Sequence of chain 2.B:
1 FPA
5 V

Sequence of chain 2.A:
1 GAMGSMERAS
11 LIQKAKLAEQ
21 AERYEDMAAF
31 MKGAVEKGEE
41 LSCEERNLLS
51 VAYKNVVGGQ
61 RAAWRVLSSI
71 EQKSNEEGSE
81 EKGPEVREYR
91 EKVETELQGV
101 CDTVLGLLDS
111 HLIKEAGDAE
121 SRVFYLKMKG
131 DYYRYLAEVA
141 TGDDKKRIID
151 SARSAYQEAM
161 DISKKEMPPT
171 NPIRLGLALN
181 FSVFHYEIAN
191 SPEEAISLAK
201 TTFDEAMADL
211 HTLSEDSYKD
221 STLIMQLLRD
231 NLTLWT

This protein binds this small molecule.
Small molecule (SMILES): O=C(CCl)NCC1CCN(C(=O)C2(Oc3ccc(Cl)cc3)CCOCC2)CC1

Binding-site contacts:
Ligand atom C2 contacts residue ASN47 of chain 2.A at 3.1 Å.
Ligand atom C13 contacts residue VAL5 of chain 2.B at 3.9 Å (hydrophobic).
Ligand atom C10 contacts residue ILE224 of chain 2.A at 4.1 Å (hydrophobic).
Ligand atom C2 contacts residue CYS43 of chain 2.A at 1.8 Å (hydrophobic).
Ligand atom C1 contacts residue ILE173 of chain 2.A at 3.8 Å (hydrophobic).
Ligand atom C10 contacts residue VAL5 of chain 2.B at 3.9 Å (hydrophobic).
Ligand atom C9 contacts residue VAL5 of chain 2.B at 4.2 Å (hydrophobic).
Ligand atom C3 contacts residue ILE173 of chain 2.A at 3.9 Å (hydrophobic).
Ligand atom C2 contacts residue ARG46 of chain 2.A at 3.8 Å.
Ligand atom C5 contacts residue PRO172 of chain 2.A at 3.9 Å (hydrophobic).
Ligand atom C19 contacts residue ASN47 of chain 2.A at 3.4 Å.
Ligand atom O1 contacts residue CYS43 of chain 2.A at 3.3 Å (h-bond).
Ligand atom O2 contacts residue ILE224 of chain 2.A at 4.2 Å.
Ligand atom C12 contacts residue LYS127 of chain 2.A at 4.3 Å.
Ligand atom C11 contacts residue GLY176 of chain 2.A at 4.3 Å.
Ligand atom C3 contacts residue ASN47 of chain 2.A at 3.6 Å.
Ligand atom C6 contacts residue PRO172 of chain 2.A at 3.3 Å (hydrophobic).
Ligand atom CL2 contacts residue LYS127 of chain 2.A at 3.3 Å.
Ligand atom C14 contacts residue VAL5 of chain 2.B at 3.7 Å (hydrophobic).
Ligand atom CL2 contacts residue ILE173 of chain 2.A at 3.8 Å.
Ligand atom C1 contacts residue CYS43 of chain 2.A at 2.9 Å (hydrophobic).
Ligand atom CL2 contacts residue PHE124 of chain 2.A at 4.4 Å.
Ligand atom O1 contacts residue ILE173 of chain 2.A at 3.6 Å.
Ligand atom C10 contacts residue PRO172 of chain 2.A at 4.3 Å (hydrophobic).
Ligand atom O4 contacts residue LEU223 of chain 2.A at 4.1 Å.
Ligand atom C11 contacts residue PRO172 of chain 2.A at 3.5 Å (hydrophobic).
Ligand atom C12 contacts residue VAL5 of chain 2.B at 4.0 Å (hydrophobic).
Ligand atom N1 contacts residue CYS43 of chain 2.A at 3.8 Å.
Ligand atom N1 contacts residue ASN47 of chain 2.A at 2.8 Å (h-bond).
Ligand atom C17 contacts residue LEU223 of chain 2.A at 3.4 Å (hydrophobic).
Ligand atom C4 contacts residue ASN47 of chain 2.A at 3.9 Å.
Ligand atom C18 contacts residue VAL5 of chain 2.B at 4.4 Å (hydrophobic).
Ligand atom C20 contacts residue ASN47 of chain 2.A at 3.2 Å.
Ligand atom N1 contacts residue PHE124 of chain 2.A at 4.2 Å.
Ligand atom C13 contacts residue PHE124 of chain 2.A at 4.3 Å (hydrophobic).
Ligand atom N1 contacts residue ILE173 of chain 2.A at 4.0 Å.
Ligand atom C11 contacts residue VAL5 of chain 2.B at 3.8 Å (hydrophobic).
Ligand atom C14 contacts residue ASN47 of chain 2.A at 4.4 Å.
Ligand atom C18 contacts residue ILE224 of chain 2.A at 4.3 Å (hydrophobic).
Ligand atom C1 contacts residue ASN47 of chain 2.A at 3.4 Å.